Binding-site contacts:
Ligand atom C1 contacts residue LEU730 of chain 1.D at 3.9 Å (hydrophobic).
Ligand atom O5 contacts residue LEU730 of chain 1.D at 3.5 Å.
Ligand atom O5 contacts residue ASN727 of chain 1.D at 2.3 Å (h-bond).
Ligand atom C5 contacts residue ASN727 of chain 1.D at 3.6 Å.
Ligand atom C3 contacts residue ASN727 of chain 1.D at 3.8 Å.
Ligand atom C2 contacts residue ASN727 of chain 1.D at 2.5 Å.
Ligand atom O6 contacts residue LEU730 of chain 1.D at 3.8 Å.
Ligand atom C4 contacts residue ASN727 of chain 1.D at 4.2 Å.
Ligand atom O6 contacts residue ASN733 of chain 1.D at 4.3 Å.
Ligand atom O7 contacts residue ASN727 of chain 1.D at 3.9 Å.
Ligand atom N2 contacts residue ASN727 of chain 1.D at 2.9 Å (h-bond).
Ligand atom C7 contacts residue ASN727 of chain 1.D at 3.6 Å.
Ligand atom O6 contacts residue THR729 of chain 1.D at 4.2 Å.
Ligand atom C1 contacts residue ASN727 of chain 1.D at 1.4 Å.

Sequence of chain 1.D:
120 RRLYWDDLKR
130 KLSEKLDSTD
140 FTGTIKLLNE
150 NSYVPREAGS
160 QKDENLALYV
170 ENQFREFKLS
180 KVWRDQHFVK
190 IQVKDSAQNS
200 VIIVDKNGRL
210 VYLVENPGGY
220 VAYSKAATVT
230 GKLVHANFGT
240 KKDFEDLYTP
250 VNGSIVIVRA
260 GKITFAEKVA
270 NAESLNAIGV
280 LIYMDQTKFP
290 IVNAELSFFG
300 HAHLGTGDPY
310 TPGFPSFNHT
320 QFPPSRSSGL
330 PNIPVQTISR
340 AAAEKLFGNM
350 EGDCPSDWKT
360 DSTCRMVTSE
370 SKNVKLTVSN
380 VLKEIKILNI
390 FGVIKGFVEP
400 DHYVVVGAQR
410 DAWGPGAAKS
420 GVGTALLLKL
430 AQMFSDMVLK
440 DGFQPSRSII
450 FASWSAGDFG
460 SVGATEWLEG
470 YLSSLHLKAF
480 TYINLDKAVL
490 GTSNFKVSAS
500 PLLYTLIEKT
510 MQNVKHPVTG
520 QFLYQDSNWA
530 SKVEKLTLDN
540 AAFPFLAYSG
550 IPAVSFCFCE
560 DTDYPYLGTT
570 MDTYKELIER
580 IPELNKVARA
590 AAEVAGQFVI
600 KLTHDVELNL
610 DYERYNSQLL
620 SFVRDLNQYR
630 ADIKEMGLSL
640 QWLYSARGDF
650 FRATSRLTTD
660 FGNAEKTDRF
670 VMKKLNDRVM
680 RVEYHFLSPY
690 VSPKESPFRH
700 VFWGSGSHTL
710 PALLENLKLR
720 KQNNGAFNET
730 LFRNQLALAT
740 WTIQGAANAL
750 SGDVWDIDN

The small molecule below binds the protein below.
Small molecule (SMILES): CC(=O)N[C@H]1[C@H](O[C@H]2[C@H](O)[C@@H](NC(C)=O)CO[C@@H]2CO)O[C@H](CO)[C@@H](O)[C@@H]1O